Sequence of chain 1.C:
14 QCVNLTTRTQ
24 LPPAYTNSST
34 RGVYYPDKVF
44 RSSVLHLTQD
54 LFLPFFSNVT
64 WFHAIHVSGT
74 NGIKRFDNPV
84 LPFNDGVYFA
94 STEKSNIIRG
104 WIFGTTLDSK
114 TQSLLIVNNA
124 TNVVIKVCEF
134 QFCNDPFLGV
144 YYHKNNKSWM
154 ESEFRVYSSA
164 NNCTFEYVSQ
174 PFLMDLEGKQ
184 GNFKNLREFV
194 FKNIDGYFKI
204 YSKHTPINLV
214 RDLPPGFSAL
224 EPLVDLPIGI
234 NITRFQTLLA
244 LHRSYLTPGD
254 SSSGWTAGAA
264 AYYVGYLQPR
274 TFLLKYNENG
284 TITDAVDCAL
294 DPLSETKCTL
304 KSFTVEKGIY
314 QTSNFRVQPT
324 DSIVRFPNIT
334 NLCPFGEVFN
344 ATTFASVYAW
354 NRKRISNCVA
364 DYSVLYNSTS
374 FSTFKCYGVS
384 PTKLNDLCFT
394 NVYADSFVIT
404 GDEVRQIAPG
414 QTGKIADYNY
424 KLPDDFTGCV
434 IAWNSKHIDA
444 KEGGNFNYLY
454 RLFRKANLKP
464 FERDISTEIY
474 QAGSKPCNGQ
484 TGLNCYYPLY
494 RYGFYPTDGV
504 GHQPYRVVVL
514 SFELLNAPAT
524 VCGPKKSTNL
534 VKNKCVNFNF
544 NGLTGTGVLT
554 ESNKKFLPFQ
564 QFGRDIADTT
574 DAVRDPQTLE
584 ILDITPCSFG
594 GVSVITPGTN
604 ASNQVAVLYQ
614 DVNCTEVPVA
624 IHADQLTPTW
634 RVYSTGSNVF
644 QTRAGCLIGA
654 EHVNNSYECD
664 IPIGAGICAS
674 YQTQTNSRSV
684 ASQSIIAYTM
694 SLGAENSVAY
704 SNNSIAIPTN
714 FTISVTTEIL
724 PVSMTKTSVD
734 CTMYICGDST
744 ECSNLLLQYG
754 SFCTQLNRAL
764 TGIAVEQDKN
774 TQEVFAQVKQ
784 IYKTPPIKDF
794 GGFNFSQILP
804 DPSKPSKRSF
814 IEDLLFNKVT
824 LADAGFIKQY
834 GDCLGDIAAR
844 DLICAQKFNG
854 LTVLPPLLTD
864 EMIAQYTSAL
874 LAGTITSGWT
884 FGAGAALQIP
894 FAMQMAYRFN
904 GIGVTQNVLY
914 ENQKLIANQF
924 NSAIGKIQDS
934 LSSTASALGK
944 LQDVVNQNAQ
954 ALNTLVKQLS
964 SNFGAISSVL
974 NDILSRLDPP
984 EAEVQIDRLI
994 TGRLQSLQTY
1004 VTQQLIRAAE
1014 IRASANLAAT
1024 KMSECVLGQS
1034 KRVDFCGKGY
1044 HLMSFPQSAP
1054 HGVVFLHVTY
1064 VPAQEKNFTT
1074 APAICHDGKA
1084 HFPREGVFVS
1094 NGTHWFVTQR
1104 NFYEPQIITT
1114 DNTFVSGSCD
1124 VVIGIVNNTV

Sequence of chain 1.B:
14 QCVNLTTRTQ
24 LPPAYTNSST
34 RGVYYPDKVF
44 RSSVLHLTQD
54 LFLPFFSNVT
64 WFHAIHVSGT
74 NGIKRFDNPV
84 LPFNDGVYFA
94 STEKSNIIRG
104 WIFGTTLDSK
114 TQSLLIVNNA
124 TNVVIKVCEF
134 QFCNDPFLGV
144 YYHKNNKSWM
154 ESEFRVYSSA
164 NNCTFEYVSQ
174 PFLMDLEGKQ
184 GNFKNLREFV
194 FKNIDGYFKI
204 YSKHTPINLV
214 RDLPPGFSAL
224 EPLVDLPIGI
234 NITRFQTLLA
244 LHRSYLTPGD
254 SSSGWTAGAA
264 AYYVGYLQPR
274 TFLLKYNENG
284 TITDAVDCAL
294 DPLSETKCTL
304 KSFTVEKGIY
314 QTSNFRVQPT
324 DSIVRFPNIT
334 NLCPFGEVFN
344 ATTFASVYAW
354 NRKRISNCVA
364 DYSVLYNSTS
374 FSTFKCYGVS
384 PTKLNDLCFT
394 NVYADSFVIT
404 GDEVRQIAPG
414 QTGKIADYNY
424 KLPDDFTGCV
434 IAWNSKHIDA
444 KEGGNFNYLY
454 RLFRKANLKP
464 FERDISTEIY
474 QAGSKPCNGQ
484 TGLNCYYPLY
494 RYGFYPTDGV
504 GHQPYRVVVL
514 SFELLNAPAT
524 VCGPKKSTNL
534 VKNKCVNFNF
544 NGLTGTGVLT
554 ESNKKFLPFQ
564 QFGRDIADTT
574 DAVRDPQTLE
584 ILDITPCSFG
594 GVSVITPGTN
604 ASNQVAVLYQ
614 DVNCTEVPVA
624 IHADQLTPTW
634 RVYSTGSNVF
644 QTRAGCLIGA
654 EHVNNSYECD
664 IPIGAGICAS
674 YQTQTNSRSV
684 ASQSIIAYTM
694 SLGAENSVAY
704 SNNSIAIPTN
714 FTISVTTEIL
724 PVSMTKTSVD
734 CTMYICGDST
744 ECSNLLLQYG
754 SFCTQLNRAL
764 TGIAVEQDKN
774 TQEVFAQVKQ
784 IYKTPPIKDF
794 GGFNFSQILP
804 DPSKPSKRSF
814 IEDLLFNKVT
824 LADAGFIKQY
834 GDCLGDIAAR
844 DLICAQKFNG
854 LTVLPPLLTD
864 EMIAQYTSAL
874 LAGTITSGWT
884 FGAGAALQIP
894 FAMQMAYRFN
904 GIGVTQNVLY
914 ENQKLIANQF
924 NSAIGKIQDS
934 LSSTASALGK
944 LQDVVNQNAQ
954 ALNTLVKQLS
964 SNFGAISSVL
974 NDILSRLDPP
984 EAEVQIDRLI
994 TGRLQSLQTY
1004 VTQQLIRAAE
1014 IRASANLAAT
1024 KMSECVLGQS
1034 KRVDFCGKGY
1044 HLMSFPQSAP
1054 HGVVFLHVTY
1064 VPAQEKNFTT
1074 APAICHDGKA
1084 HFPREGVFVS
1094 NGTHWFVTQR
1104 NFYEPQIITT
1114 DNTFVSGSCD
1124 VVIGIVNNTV

Binding-site contacts:
Ligand atom C8 contacts residue ILE468 of chain 1.C at 4.0 Å (hydrophobic).
Ligand atom N2 contacts residue ASN165 of chain 1.B at 2.9 Å (h-bond).
Ligand atom C5 contacts residue ASN165 of chain 1.B at 3.7 Å.
Ligand atom C8 contacts residue ASN165 of chain 1.B at 4.2 Å.
Ligand atom O5 contacts residue ASN165 of chain 1.B at 2.4 Å (h-bond).
Ligand atom C2 contacts residue ASN165 of chain 1.B at 2.5 Å.
Ligand atom O5 contacts residue ASN164 of chain 1.B at 4.3 Å.
Ligand atom C6 contacts residue ASN164 of chain 1.B at 4.4 Å.
Ligand atom O7 contacts residue ASN165 of chain 1.B at 3.3 Å (h-bond).
Ligand atom C3 contacts residue ASN165 of chain 1.B at 3.8 Å.
Ligand atom C8 contacts residue TYR351 of chain 1.C at 3.9 Å (hydrophobic).
Ligand atom O6 contacts residue ASN164 of chain 1.B at 3.9 Å.
Ligand atom C4 contacts residue ASN165 of chain 1.B at 4.3 Å.
Ligand atom C7 contacts residue ASN165 of chain 1.B at 3.3 Å.
Ligand atom C1 contacts residue ASN165 of chain 1.B at 1.4 Å.

A small-molecule ligand and the protein it binds are described below.
Small molecule (SMILES): CC(=O)N[C@H]1[C@H](O[C@H]2[C@H](O)[C@@H](NC(C)=O)CO[C@@H]2CO)O[C@H](CO)[C@@H](O)[C@@H]1O